Sequence of chain 1.D:
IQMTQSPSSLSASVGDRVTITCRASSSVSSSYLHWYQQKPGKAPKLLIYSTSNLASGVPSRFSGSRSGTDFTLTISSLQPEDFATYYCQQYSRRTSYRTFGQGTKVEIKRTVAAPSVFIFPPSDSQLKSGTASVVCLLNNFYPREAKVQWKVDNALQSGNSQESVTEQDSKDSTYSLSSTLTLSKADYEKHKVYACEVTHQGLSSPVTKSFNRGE

Sequence of chain 1.E:
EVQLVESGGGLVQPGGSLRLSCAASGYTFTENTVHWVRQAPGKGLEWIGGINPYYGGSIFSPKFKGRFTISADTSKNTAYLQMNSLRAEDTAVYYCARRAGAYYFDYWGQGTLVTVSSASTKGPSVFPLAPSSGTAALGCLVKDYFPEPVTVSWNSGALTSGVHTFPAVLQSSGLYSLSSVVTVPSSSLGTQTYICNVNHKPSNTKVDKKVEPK

A protein and the small-molecule ligand that binds it are described below.
Small molecule (SMILES): CC(C)C[C@@H](C=O)NC(=O)[C@H](Cc1ccc(OP(=O)(O)O)cc1)NC(=O)[C@@H](N)CC(C)C

Binding-site contacts:
Ligand atom O contacts residue TYR81 of chain 1.E at 3.3 Å.
Ligand atom O2P contacts residue TYR129 of chain 1.E at 3.6 Å.
Ligand atom CE2 contacts residue THR59 of chain 1.E at 4.0 Å.
Ligand atom CD2 contacts residue ILE85 of chain 1.E at 4.1 Å (hydrophobic).
Ligand atom CE2 contacts residue ASN78 of chain 1.E at 3.7 Å.
Ligand atom O3P contacts residue TYR129 of chain 1.E at 4.0 Å.
Ligand atom O contacts residue ASN78 of chain 1.E at 3.0 Å (h-bond).
Ligand atom O1P contacts residue ARG125 of chain 1.E at 2.5 Å (salt-bridge).
Ligand atom O1P contacts residue THR59 of chain 1.E at 3.6 Å.
Ligand atom C contacts residue ASN78 of chain 1.E at 4.0 Å.
Ligand atom O1P contacts residue TYR129 of chain 1.E at 3.8 Å.
Ligand atom OH contacts residue THR59 of chain 1.E at 3.8 Å.
Ligand atom O2P contacts residue ILE85 of chain 1.E at 4.0 Å.
Ligand atom O3P contacts residue THR59 of chain 1.E at 2.9 Å (h-bond).
Ligand atom OH contacts residue HIS61 of chain 1.E at 3.1 Å (h-bond).
Ligand atom O3P contacts residue ARG122 of chain 1.D at 2.7 Å (salt-bridge).
Ligand atom CG contacts residue ILE85 of chain 1.E at 3.7 Å (hydrophobic).
Ligand atom CE1 contacts residue ILE85 of chain 1.E at 3.5 Å (hydrophobic).
Ligand atom OH contacts residue ARG122 of chain 1.D at 4.1 Å.
Ligand atom CE2 contacts residue ILE85 of chain 1.E at 3.9 Å (hydrophobic).
Ligand atom O3P contacts residue HIS61 of chain 1.E at 3.0 Å (h-bond).
Ligand atom P contacts residue HIS61 of chain 1.E at 3.7 Å.
Ligand atom CD1 contacts residue TYR81 of chain 1.E at 3.5 Å (hydrophobic).
Ligand atom P contacts residue THR59 of chain 1.E at 3.8 Å.
Ligand atom O2P contacts residue ARG122 of chain 1.D at 2.9 Å (salt-bridge).
Ligand atom CZ contacts residue ILE85 of chain 1.E at 3.6 Å (hydrophobic).
Ligand atom P contacts residue ARG122 of chain 1.D at 3.5 Å.
Ligand atom C contacts residue GLY83 of chain 1.E at 3.7 Å.
Ligand atom CE2 contacts residue ILE77 of chain 1.E at 3.9 Å (hydrophobic).
Ligand atom CD2 contacts residue ASN78 of chain 1.E at 3.6 Å.
Ligand atom CB contacts residue ILE85 of chain 1.E at 4.0 Å (hydrophobic).
Ligand atom O3P contacts residue ARG125 of chain 1.E at 2.8 Å (salt-bridge).
Ligand atom P contacts residue TYR129 of chain 1.E at 4.1 Å.
Ligand atom CD1 contacts residue ILE85 of chain 1.E at 3.5 Å (hydrophobic).
Ligand atom P contacts residue ARG125 of chain 1.E at 3.5 Å.
Ligand atom CD2 contacts residue GLY83 of chain 1.E at 3.9 Å.
Ligand atom N contacts residue GLY83 of chain 1.E at 3.8 Å.
Ligand atom O contacts residue GLY83 of chain 1.E at 3.2 Å (h-bond).
Ligand atom CD2 contacts residue SER120 of chain 1.D at 3.9 Å.
Ligand atom OH contacts residue ILE85 of chain 1.E at 3.7 Å.